A small-molecule ligand and the protein it binds are described below.
Small molecule (SMILES): CC(=O)N[C@H]1[C@H](O[C@H]2[C@H](O)[C@@H](NC(C)=O)CO[C@@H]2CO)O[C@H](CO)[C@@H](O)[C@@H]1O

Binding-site contacts:
Ligand atom O7 contacts residue GLN1071 of chain 1.D at 3.0 Å (h-bond).
Ligand atom O6 contacts residue THR719 of chain 1.D at 4.5 Å.
Ligand atom C2 contacts residue ASN717 of chain 1.D at 2.4 Å.
Ligand atom O7 contacts residue LEU922 of chain 1.D at 3.7 Å.
Ligand atom C5 contacts residue ASN717 of chain 1.D at 3.6 Å.
Ligand atom O6 contacts residue GLN926 of chain 1.D at 2.4 Å (h-bond).
Ligand atom O5 contacts residue ASN717 of chain 1.D at 2.3 Å (h-bond).
Ligand atom C4 contacts residue LEU922 of chain 1.D at 3.9 Å (hydrophobic).
Ligand atom C3 contacts residue LEU922 of chain 1.D at 3.8 Å (hydrophobic).
Ligand atom C4 contacts residue ASN717 of chain 1.D at 4.2 Å.
Ligand atom N2 contacts residue ASN717 of chain 1.D at 2.9 Å (h-bond).
Ligand atom O6 contacts residue PHE718 of chain 1.D at 4.0 Å.
Ligand atom C7 contacts residue GLN1071 of chain 1.D at 4.2 Å.
Ligand atom C7 contacts residue ASN717 of chain 1.D at 3.1 Å.
Ligand atom C8 contacts residue ASN717 of chain 1.D at 4.3 Å.
Ligand atom O4 contacts residue LEU922 of chain 1.D at 3.6 Å.
Ligand atom O5 contacts residue GLN926 of chain 1.D at 4.3 Å.
Ligand atom C7 contacts residue LEU922 of chain 1.D at 4.4 Å (hydrophobic).
Ligand atom C1 contacts residue ASN717 of chain 1.D at 1.4 Å.
Ligand atom C3 contacts residue ASN717 of chain 1.D at 3.8 Å.
Ligand atom C5 contacts residue GLN926 of chain 1.D at 3.9 Å.
Ligand atom C5 contacts residue LEU922 of chain 1.D at 3.7 Å (hydrophobic).
Ligand atom C6 contacts residue GLN926 of chain 1.D at 3.4 Å.
Ligand atom O7 contacts residue ASN717 of chain 1.D at 2.9 Å (h-bond).

Sequence of chain 1.D:
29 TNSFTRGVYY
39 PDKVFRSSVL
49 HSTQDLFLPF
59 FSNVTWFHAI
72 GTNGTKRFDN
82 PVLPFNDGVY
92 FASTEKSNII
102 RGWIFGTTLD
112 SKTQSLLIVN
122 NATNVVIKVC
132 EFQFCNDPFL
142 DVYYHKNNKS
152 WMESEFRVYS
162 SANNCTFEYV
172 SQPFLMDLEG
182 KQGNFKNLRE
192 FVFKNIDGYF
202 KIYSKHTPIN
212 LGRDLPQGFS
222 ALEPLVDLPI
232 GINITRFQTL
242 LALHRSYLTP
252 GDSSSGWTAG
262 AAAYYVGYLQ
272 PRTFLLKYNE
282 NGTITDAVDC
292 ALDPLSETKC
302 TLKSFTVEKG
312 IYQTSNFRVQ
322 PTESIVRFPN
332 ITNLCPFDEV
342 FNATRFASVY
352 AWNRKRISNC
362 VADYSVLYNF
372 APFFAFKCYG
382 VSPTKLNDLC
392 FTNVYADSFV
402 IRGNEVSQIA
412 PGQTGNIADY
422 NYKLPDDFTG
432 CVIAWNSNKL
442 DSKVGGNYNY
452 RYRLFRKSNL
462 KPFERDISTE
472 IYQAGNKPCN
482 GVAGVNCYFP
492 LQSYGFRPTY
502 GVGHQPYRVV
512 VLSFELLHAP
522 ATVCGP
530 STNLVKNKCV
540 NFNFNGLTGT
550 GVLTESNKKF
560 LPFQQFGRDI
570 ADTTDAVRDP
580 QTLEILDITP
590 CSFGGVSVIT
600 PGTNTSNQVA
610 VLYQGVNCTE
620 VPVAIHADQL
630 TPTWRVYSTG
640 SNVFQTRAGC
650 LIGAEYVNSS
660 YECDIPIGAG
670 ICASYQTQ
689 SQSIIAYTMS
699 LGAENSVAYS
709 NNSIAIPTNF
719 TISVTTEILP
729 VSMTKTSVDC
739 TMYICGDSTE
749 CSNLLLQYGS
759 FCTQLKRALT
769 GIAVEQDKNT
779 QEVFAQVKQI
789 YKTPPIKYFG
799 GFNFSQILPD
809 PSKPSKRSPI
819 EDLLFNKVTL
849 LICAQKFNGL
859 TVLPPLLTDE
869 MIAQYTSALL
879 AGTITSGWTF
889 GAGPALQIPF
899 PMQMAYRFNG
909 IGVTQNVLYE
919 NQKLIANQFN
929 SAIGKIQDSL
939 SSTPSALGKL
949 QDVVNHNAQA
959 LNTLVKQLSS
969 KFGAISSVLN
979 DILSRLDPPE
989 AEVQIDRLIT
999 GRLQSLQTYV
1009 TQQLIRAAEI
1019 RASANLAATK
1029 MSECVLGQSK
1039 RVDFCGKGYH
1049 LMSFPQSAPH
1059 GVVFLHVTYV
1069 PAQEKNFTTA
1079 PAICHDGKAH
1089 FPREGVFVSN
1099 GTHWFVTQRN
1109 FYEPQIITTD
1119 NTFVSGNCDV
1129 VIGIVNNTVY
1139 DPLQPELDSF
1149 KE